Binding-site contacts:
Ligand atom C3 contacts residue MG1 of chain 1.V at 3.1 Å.
Ligand atom O1P contacts residue GLY391 of chain 1.E at 2.8 Å (h-bond).
Ligand atom O7 contacts residue GLU215 of chain 1.E at 3.2 Å (salt-bridge).
Ligand atom C2 contacts residue MG1 of chain 1.V at 2.9 Å.
Ligand atom O2 contacts residue ASP214 of chain 1.E at 3.4 Å (salt-bridge).
Ligand atom C contacts residue ASN132 of chain 1.F at 3.3 Å.
Ligand atom O1P contacts residue THR74 of chain 1.F at 3.5 Å (h-bond).
Ligand atom O3 contacts residue MG1 of chain 1.V at 2.3 Å.
Ligand atom O3P contacts residue THR74 of chain 1.F at 2.6 Å (h-bond).
Ligand atom O4 contacts residue SER389 of chain 1.E at 3.0 Å (h-bond).
Ligand atom O2 contacts residue LYS187 of chain 1.E at 3.2 Å (salt-bridge).
Ligand atom O7 contacts residue LYS187 of chain 1.E at 3.2 Å (salt-bridge).
Ligand atom O1 contacts residue LYS187 of chain 1.E at 3.0 Å (salt-bridge).
Ligand atom O6P contacts residue ARG309 of chain 1.E at 2.9 Å (salt-bridge).
Ligand atom O2P contacts residue GLY414 of chain 1.E at 2.9 Å (h-bond).
Ligand atom C1 contacts residue SER389 of chain 1.E at 3.4 Å.
Ligand atom O3 contacts residue GLU215 of chain 1.E at 2.8 Å (salt-bridge).
Ligand atom O5P contacts residue SER389 of chain 1.E at 3.3 Å (h-bond).
Ligand atom O5P contacts residue HIS342 of chain 1.E at 2.9 Å (h-bond).
Ligand atom C contacts residue LYS187 of chain 1.E at 3.4 Å.
Ligand atom O7 contacts residue ASN132 of chain 1.F at 3.0 Å (h-bond).
Ligand atom O4P contacts residue ARG309 of chain 1.E at 2.9 Å (salt-bridge).
Ligand atom O6 contacts residue LYS350 of chain 1.E at 2.9 Å (salt-bridge).
Ligand atom O3 contacts residue HIS308 of chain 1.E at 2.7 Å (h-bond).
Ligand atom C contacts residue MG1 of chain 1.V at 2.9 Å.
Ligand atom O3 contacts residue ASN132 of chain 1.F at 3.0 Å (h-bond).
Ligand atom O3 contacts residue KCX212 of chain 1.E at 2.9 Å (h-bond).
Ligand atom O4 contacts residue GLY390 of chain 1.E at 3.2 Å (h-bond).
Ligand atom O3P contacts residue LYS187 of chain 1.E at 3.4 Å.
Ligand atom C3 contacts residue KCX212 of chain 1.E at 3.0 Å.
Ligand atom O7 contacts residue ASP214 of chain 1.E at 3.1 Å (salt-bridge).
Ligand atom O6 contacts residue GLU69 of chain 1.F at 3.5 Å (salt-bridge).
Ligand atom O2 contacts residue MG1 of chain 1.V at 2.3 Å.
Ligand atom O7 contacts residue LYS189 of chain 1.E at 2.8 Å (salt-bridge).
Ligand atom O2 contacts residue KCX212 of chain 1.E at 3.0 Å (h-bond).
Ligand atom O3P contacts residue GLY415 of chain 1.E at 2.9 Å (h-bond).
Ligand atom O7 contacts residue MG1 of chain 1.V at 2.2 Å.
Ligand atom P1 contacts residue THR74 of chain 1.F at 3.5 Å.
Ligand atom O1P contacts residue LYS350 of chain 1.E at 2.8 Å (salt-bridge).
Ligand atom O2 contacts residue ILE185 of chain 1.E at 3.5 Å.

Sequence of chain 1.F:
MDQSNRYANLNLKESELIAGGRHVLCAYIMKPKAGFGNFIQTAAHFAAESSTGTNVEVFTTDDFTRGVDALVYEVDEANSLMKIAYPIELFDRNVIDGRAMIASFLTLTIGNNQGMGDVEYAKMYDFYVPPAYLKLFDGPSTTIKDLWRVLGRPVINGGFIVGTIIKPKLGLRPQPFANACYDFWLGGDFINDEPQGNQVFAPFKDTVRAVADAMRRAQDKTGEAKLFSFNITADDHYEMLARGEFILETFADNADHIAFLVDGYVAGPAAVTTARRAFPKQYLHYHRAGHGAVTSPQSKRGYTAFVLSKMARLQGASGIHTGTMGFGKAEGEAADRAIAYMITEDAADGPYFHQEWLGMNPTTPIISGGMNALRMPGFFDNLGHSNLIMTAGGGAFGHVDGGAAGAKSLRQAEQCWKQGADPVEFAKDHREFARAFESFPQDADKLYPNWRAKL

Sequence of chain 1.E:
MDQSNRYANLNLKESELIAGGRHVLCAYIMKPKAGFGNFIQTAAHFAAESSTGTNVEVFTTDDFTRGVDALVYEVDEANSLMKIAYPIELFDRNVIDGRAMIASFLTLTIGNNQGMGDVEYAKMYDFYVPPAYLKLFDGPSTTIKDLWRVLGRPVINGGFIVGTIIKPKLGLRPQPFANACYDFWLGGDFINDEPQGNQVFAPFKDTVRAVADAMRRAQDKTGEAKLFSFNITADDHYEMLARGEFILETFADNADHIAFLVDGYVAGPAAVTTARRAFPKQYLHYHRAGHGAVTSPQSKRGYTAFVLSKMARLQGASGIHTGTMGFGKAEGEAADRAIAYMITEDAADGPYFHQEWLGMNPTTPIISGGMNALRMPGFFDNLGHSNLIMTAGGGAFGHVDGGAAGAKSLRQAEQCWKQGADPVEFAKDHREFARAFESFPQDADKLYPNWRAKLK

The small molecule below binds the protein below.
Small molecule (SMILES): O=C(O)[C@@](O)(COP(=O)(O)O)[C@H](O)[C@H](O)COP(=O)(O)O